Sequence of chain 2.A:
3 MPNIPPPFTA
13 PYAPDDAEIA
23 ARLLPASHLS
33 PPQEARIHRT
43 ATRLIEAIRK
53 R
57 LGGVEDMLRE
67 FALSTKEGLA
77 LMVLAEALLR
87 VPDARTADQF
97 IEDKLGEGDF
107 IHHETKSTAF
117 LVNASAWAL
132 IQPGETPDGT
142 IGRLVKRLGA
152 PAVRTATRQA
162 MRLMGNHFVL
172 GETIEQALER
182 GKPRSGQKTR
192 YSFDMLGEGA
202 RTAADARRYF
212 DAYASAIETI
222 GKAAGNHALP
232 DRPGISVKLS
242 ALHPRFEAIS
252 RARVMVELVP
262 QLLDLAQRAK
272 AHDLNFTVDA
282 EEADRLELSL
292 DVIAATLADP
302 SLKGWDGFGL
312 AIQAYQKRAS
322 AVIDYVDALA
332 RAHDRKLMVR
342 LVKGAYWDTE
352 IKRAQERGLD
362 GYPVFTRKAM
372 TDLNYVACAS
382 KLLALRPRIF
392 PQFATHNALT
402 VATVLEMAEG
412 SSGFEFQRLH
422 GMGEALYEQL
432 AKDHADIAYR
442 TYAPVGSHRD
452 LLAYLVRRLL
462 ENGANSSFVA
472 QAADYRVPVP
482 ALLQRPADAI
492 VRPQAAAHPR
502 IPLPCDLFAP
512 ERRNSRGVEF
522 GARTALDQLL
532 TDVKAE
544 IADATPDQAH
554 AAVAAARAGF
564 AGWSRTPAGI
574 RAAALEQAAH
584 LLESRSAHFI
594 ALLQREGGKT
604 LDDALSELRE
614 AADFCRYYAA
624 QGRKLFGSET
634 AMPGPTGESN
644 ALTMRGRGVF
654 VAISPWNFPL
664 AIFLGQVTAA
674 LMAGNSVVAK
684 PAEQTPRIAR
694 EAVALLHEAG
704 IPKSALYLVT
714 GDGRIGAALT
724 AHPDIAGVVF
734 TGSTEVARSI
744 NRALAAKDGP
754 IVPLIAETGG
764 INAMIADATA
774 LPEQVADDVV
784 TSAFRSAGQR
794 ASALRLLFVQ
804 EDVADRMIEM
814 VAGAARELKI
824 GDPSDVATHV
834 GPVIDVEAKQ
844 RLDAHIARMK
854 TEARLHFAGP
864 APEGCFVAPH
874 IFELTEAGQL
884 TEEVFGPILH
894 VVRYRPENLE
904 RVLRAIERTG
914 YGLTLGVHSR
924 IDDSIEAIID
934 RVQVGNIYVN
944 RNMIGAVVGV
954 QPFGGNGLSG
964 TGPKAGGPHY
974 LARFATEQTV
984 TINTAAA

Binding-site contacts:
Ligand atom CG contacts residue ILE665 of chain 2.A at 4.3 Å (hydrophobic).
Ligand atom OXT contacts residue ARG793 of chain 2.A at 2.8 Å (salt-bridge).
Ligand atom CG contacts residue GLU760 of chain 2.A at 4.1 Å.
Ligand atom CB contacts residue PHE661 of chain 2.A at 4.0 Å (hydrophobic).
Ligand atom CA contacts residue SER795 of chain 2.A at 4.0 Å.
Ligand atom N contacts residue GLU613 of chain 2.A at 4.2 Å.
Ligand atom O contacts residue GLY948 of chain 2.A at 3.2 Å (h-bond).
Ligand atom CA contacts residue ARG793 of chain 2.A at 4.1 Å.
Ligand atom CB contacts residue ALA794 of chain 2.A at 4.2 Å (hydrophobic).
Ligand atom CB contacts residue SER795 of chain 2.A at 3.6 Å.
Ligand atom OXT contacts residue GLY948 of chain 2.A at 2.9 Å (h-bond).
Ligand atom OXT contacts residue ALA949 of chain 2.A at 4.3 Å.
Ligand atom OXT contacts residue ILE947 of chain 2.A at 3.6 Å.
Ligand atom CG contacts residue PHE661 of chain 2.A at 4.4 Å (hydrophobic).
Ligand atom C contacts residue ILE947 of chain 2.A at 4.3 Å (hydrophobic).
Ligand atom C contacts residue ALA949 of chain 2.A at 3.9 Å (hydrophobic).
Ligand atom O contacts residue ILE947 of chain 2.A at 4.0 Å.
Ligand atom C contacts residue GLY948 of chain 2.A at 3.4 Å.
Ligand atom C contacts residue SER795 of chain 2.A at 3.2 Å.
Ligand atom N contacts residue PHE661 of chain 2.A at 4.3 Å.
Ligand atom OXT contacts residue SER795 of chain 2.A at 2.6 Å (h-bond).
Ligand atom CB contacts residue PHE956 of chain 2.A at 3.8 Å (hydrophobic).
Ligand atom CG contacts residue PHE956 of chain 2.A at 3.4 Å (hydrophobic).
Ligand atom C contacts residue ARG793 of chain 2.A at 3.6 Å.
Ligand atom O contacts residue SER795 of chain 2.A at 3.7 Å.
Ligand atom CD contacts residue PHE956 of chain 2.A at 3.6 Å (hydrophobic).
Ligand atom O contacts residue PHE956 of chain 2.A at 4.0 Å.
Ligand atom O contacts residue ALA949 of chain 2.A at 2.9 Å (h-bond).
Ligand atom CA contacts residue PHE661 of chain 2.A at 3.7 Å (hydrophobic).

The small molecule below binds the protein below.
Small molecule (SMILES): O=C(O)[C@@H]1CCCN1